Binding-site contacts:
Ligand atom C7 contacts residue ILE81 of chain 1.A at 3.4 Å (hydrophobic).
Ligand atom C7 contacts residue TRP87 of chain 1.A at 3.4 Å (hydrophobic).
Ligand atom C4 contacts residue LEU107 of chain 1.A at 3.8 Å (hydrophobic).
Ligand atom O7 contacts residue ASN84 of chain 1.A at 2.9 Å (h-bond).
Ligand atom N7 contacts residue TRP87 of chain 1.A at 3.4 Å.
Ligand atom N7 contacts residue ILE81 of chain 1.A at 2.7 Å (h-bond).
Ligand atom C5 contacts residue TRP87 of chain 1.A at 3.7 Å (hydrophobic).
Ligand atom O7 contacts residue TRP87 of chain 1.A at 3.8 Å.
Ligand atom C3 contacts residue TRP87 of chain 1.A at 3.5 Å (hydrophobic).
Ligand atom C6 contacts residue TRP87 of chain 1.A at 3.7 Å (hydrophobic).
Ligand atom C2 contacts residue TRP87 of chain 1.A at 3.3 Å (hydrophobic).
Ligand atom N1 contacts residue TRP87 of chain 1.A at 3.5 Å.
Ligand atom C3R contacts residue ARG11 of chain 1.A at 3.5 Å.
Ligand atom C5 contacts residue LEU107 of chain 1.A at 3.5 Å (hydrophobic).
Ligand atom C2 contacts residue ASP80 of chain 1.A at 3.6 Å.
Ligand atom O1P contacts residue GLY10 of chain 1.A at 3.6 Å.
Ligand atom N7 contacts residue ASP80 of chain 1.A at 3.2 Å.
Ligand atom O1P contacts residue ARG11 of chain 1.A at 3.1 Å (salt-bridge).
Ligand atom O4R contacts residue VAL9 of chain 1.A at 3.7 Å.
Ligand atom O4R contacts residue TRP87 of chain 1.A at 3.7 Å.
Ligand atom C4 contacts residue TRP87 of chain 1.A at 3.6 Å (hydrophobic).
Ligand atom O5R contacts residue ARG11 of chain 1.A at 3.5 Å (salt-bridge).
Ligand atom C7 contacts residue ASN84 of chain 1.A at 3.8 Å.
Ligand atom C4 contacts residue ASN84 of chain 1.A at 3.3 Å.
Ligand atom O3R contacts residue SER39 of chain 1.A at 2.8 Å (h-bond).
Ligand atom O2R contacts residue ASP80 of chain 1.A at 2.9 Å (salt-bridge).
Ligand atom O5R contacts residue GLY10 of chain 1.A at 3.8 Å.
Ligand atom C2R contacts residue SER39 of chain 1.A at 3.8 Å.
Ligand atom O7 contacts residue ILE81 of chain 1.A at 3.0 Å (h-bond).
Ligand atom C1R contacts residue TRP87 of chain 1.A at 3.8 Å (hydrophobic).
Ligand atom C4R contacts residue VAL9 of chain 1.A at 3.7 Å (hydrophobic).
Ligand atom O3P contacts residue ARG11 of chain 1.A at 3.2 Å (salt-bridge).
Ligand atom C6 contacts residue VAL108 of chain 1.A at 3.7 Å (hydrophobic).
Ligand atom O3R contacts residue ARG11 of chain 1.A at 3.0 Å.
Ligand atom O2P contacts residue ASN105 of chain 1.A at 3.2 Å (h-bond).
Ligand atom C1R contacts residue ASP80 of chain 1.A at 3.8 Å.
Ligand atom O3R contacts residue ASP80 of chain 1.A at 3.8 Å.
Ligand atom O2R contacts residue SER39 of chain 1.A at 2.9 Å (h-bond).
Ligand atom C3R contacts residue SER39 of chain 1.A at 3.6 Å.
Ligand atom O3R contacts residue GLY38 of chain 1.A at 3.0 Å.

Sequence of chain 1.A:
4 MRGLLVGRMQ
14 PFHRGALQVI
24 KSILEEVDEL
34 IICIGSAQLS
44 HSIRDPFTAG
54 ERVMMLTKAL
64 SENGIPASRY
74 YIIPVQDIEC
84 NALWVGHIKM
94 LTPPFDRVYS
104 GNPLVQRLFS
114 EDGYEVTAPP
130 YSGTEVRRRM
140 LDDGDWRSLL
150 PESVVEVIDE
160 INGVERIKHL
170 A

This small molecule binds to this protein.
Small molecule (SMILES): NC(=O)c1ccc[n+]([C@@H]2O[C@H](COP(=O)(O)O)[C@@H](O)[C@H]2O)c1